Sequence of chain 1.A:
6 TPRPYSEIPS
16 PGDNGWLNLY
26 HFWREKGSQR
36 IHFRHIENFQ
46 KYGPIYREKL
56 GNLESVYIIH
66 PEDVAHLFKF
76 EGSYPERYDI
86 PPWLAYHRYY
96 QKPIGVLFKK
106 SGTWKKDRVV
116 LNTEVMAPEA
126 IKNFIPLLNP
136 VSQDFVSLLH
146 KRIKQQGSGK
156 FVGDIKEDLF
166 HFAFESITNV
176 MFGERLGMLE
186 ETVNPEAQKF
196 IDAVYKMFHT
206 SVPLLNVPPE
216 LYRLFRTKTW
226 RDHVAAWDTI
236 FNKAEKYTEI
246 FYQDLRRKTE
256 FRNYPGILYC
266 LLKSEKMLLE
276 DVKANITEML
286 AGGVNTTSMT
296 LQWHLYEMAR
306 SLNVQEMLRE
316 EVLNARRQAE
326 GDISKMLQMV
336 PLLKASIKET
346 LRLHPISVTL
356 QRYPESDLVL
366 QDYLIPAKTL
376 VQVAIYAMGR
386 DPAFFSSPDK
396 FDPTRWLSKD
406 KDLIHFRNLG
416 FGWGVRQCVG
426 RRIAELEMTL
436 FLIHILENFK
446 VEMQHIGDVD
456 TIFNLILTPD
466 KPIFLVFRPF

This small molecule binds to this protein.
Small molecule (SMILES): CC(C)CC[C@@H](O)[C@@H](C)[C@H]1CC[C@H]2[C@@H]3CC=C4C[C@@H](O)CC[C@]4(C)[C@H]3CC[C@]12C

Binding-site contacts:
Ligand atom C27 contacts residue LEU102 of chain 1.A at 4.2 Å (hydrophobic).
Ligand atom C16 contacts residue HEM1 of chain 1.E at 3.7 Å.
Ligand atom C19 contacts residue THR354 of chain 1.A at 3.2 Å.
Ligand atom C4 contacts residue GLN356 of chain 1.A at 3.9 Å.
Ligand atom C15 contacts residue ARG82 of chain 1.A at 4.0 Å.
Ligand atom C26 contacts residue TRP88 of chain 1.A at 3.4 Å (hydrophobic).
Ligand atom C16 contacts residue LEU102 of chain 1.A at 4.1 Å (hydrophobic).
Ligand atom C6 contacts residue TYR83 of chain 1.A at 4.2 Å (hydrophobic).
Ligand atom C2 contacts residue PHE458 of chain 1.A at 3.7 Å (hydrophobic).
Ligand atom C1 contacts residue LEU460 of chain 1.A at 3.5 Å (hydrophobic).
Ligand atom O2 contacts residue HEM1 of chain 1.E at 2.7 Å.
Ligand atom C11 contacts residue LEU460 of chain 1.A at 3.9 Å (hydrophobic).
Ligand atom C26 contacts residue MET202 of chain 1.A at 3.9 Å (hydrophobic).
Ligand atom C26 contacts residue PHE203 of chain 1.A at 3.6 Å (hydrophobic).
Ligand atom C22 contacts residue HEM1 of chain 1.E at 3.4 Å.
Ligand atom C2 contacts residue VAL353 of chain 1.A at 3.4 Å (hydrophobic).
Ligand atom C1 contacts residue VAL353 of chain 1.A at 3.9 Å (hydrophobic).
Ligand atom C6 contacts residue ILE85 of chain 1.A at 3.4 Å (hydrophobic).
Ligand atom C19 contacts residue SER352 of chain 1.A at 4.0 Å.
Ligand atom C21 contacts residue ILE461 of chain 1.A at 4.2 Å (hydrophobic).
Ligand atom C21 contacts residue ILE351 of chain 1.A at 3.9 Å (hydrophobic).
Ligand atom C7 contacts residue ILE85 of chain 1.A at 3.7 Å (hydrophobic).
Ligand atom C24 contacts residue HEM1 of chain 1.E at 4.2 Å.
Ligand atom C18 contacts residue HEM1 of chain 1.E at 3.5 Å.
Ligand atom C4 contacts residue TYR83 of chain 1.A at 4.0 Å (hydrophobic).
Ligand atom O1 contacts residue TYR83 of chain 1.A at 4.2 Å.
Ligand atom C11 contacts residue SER352 of chain 1.A at 3.9 Å.
Ligand atom C19 contacts residue VAL353 of chain 1.A at 3.6 Å (hydrophobic).
Ligand atom C1 contacts residue PHE458 of chain 1.A at 4.1 Å (hydrophobic).
Ligand atom C5 contacts residue GLN356 of chain 1.A at 3.6 Å.
Ligand atom C20 contacts residue HEM1 of chain 1.E at 4.0 Å.
Ligand atom C7 contacts residue GLN356 of chain 1.A at 4.0 Å.
Ligand atom C27 contacts residue ALA286 of chain 1.A at 4.2 Å (hydrophobic).
Ligand atom C7 contacts residue TYR83 of chain 1.A at 4.2 Å (hydrophobic).
Ligand atom C21 contacts residue THR291 of chain 1.A at 3.6 Å.
Ligand atom C6 contacts residue GLN356 of chain 1.A at 3.6 Å.
Ligand atom C19 contacts residue GLN356 of chain 1.A at 3.9 Å.
Ligand atom C4 contacts residue GLN377 of chain 1.A at 4.2 Å.
Ligand atom C15 contacts residue HEM1 of chain 1.E at 4.2 Å.
Ligand atom C18 contacts residue SER352 of chain 1.A at 3.7 Å.